Binding-site contacts:
Ligand atom C31 contacts residue ILE305 of chain 1.A at 3.8 Å (hydrophobic).
Ligand atom CL1 contacts residue PHE119 of chain 1.A at 3.3 Å.
Ligand atom C18 contacts residue ASP226 of chain 1.A at 3.6 Å.
Ligand atom O27 contacts residue ASP38 of chain 1.A at 2.4 Å (salt-bridge).
Ligand atom CL1 contacts residue PRO118 of chain 1.A at 3.5 Å.
Ligand atom N23 contacts residue GLY40 of chain 1.A at 3.8 Å.
Ligand atom C12 contacts residue THR85 of chain 1.A at 3.2 Å.
Ligand atom O27 contacts residue ASP226 of chain 1.A at 3.8 Å.
Ligand atom C5 contacts residue GLN19 of chain 1.A at 3.7 Å.
Ligand atom C30 contacts residue ASP226 of chain 1.A at 3.6 Å.
Ligand atom O29 contacts residue SER84 of chain 1.A at 2.9 Å (h-bond).
Ligand atom C19 contacts residue ASP38 of chain 1.A at 3.4 Å.
Ligand atom N35 contacts residue SER41 of chain 1.A at 3.4 Å.
Ligand atom C17 contacts residue TYR83 of chain 1.A at 3.7 Å (hydrophobic).
Ligand atom O27 contacts residue GLY40 of chain 1.A at 3.4 Å.
Ligand atom C19 contacts residue TYR83 of chain 1.A at 3.6 Å (hydrophobic).
Ligand atom C24 contacts residue ARG82 of chain 1.A at 3.4 Å.
Ligand atom N11 contacts residue GLY228 of chain 1.A at 3.8 Å.
Ligand atom O36 contacts residue GLY40 of chain 1.A at 3.5 Å (h-bond).
Ligand atom C33 contacts residue ARG82 of chain 1.A at 3.2 Å.
Ligand atom C16 contacts residue VAL127 of chain 1.A at 3.8 Å (hydrophobic).
Ligand atom O27 contacts residue SER41 of chain 1.A at 3.5 Å (h-bond).
Ligand atom C18 contacts residue ASP38 of chain 1.A at 3.5 Å.
Ligand atom C15 contacts residue VAL127 of chain 1.A at 3.9 Å (hydrophobic).
Ligand atom C19 contacts residue ASP226 of chain 1.A at 3.7 Å.
Ligand atom O14 contacts residue THR85 of chain 1.A at 2.8 Å (h-bond).
Ligand atom C25 contacts residue ARG82 of chain 1.A at 3.8 Å.
Ligand atom C17 contacts residue ASP38 of chain 1.A at 3.3 Å.
Ligand atom C13 contacts residue THR85 of chain 1.A at 3.4 Å.
Ligand atom O29 contacts residue TYR83 of chain 1.A at 3.2 Å.
Ligand atom C15 contacts residue GLY228 of chain 1.A at 3.8 Å.
Ligand atom C24 contacts residue TYR83 of chain 1.A at 3.5 Å (hydrophobic).
Ligand atom N26 contacts residue GLY228 of chain 1.A at 3.2 Å (h-bond).
Ligand atom C15 contacts residue ASP38 of chain 1.A at 3.7 Å.
Ligand atom C15 contacts residue VAL36 of chain 1.A at 3.5 Å (hydrophobic).
Ligand atom C20 contacts residue ASP226 of chain 1.A at 3.2 Å.
Ligand atom N23 contacts residue TYR83 of chain 1.A at 3.7 Å.
Ligand atom N26 contacts residue ASP226 of chain 1.A at 2.6 Å (salt-bridge).
Ligand atom N26 contacts residue ASP38 of chain 1.A at 2.9 Å (salt-bridge).
Ligand atom C9 contacts residue GLY228 of chain 1.A at 3.6 Å.

A small-molecule ligand and the protein it binds are described below.
Small molecule (SMILES): CC(C)[C@H](C[C@H](O)[C@@H](N)CN1CC(=O)N(c2ccccc2Cl)CC1(C)C)C(=O)NCC(C)(C)C(N)=O

Sequence of chain 1.A:
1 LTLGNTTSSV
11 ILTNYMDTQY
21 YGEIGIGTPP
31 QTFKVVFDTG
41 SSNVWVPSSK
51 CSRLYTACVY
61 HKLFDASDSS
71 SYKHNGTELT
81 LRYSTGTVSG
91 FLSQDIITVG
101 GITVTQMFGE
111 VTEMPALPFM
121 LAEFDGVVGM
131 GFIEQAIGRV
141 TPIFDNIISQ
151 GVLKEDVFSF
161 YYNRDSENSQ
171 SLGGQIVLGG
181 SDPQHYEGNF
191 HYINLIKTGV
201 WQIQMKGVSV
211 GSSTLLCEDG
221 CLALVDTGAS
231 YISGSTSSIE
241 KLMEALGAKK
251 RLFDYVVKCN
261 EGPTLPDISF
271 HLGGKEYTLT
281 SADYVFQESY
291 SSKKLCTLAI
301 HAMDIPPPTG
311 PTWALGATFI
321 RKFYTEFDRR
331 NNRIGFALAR